The protein below binds the small molecule below.
Small molecule (SMILES): CC(=O)N[C@@H]1[C@@H](O)[C@H](O)[C@@H](CO)O[C@H]1O

Sequence of chain 1.A:
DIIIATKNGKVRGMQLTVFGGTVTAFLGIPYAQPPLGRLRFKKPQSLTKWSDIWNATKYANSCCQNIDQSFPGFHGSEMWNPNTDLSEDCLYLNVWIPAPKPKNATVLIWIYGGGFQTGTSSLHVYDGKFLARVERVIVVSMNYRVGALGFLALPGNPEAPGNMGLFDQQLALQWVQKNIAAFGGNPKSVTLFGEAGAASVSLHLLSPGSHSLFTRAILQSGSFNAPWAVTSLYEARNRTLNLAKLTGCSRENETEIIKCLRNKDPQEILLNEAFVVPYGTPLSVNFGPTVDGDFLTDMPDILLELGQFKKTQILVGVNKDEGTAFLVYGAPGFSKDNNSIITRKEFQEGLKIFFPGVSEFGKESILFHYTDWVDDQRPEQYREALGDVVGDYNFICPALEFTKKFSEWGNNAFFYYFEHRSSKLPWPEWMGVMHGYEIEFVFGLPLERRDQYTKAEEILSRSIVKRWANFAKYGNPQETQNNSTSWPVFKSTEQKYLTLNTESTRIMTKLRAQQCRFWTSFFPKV

Binding-site contacts:
Ligand atom C4 contacts residue ASN57 of chain 1.A at 4.2 Å.
Ligand atom O5 contacts residue ARG14 of chain 1.A at 4.3 Å.
Ligand atom C5 contacts residue ARG14 of chain 1.A at 4.4 Å.
Ligand atom C2 contacts residue ASN57 of chain 1.A at 2.3 Å.
Ligand atom C1 contacts residue ARG14 of chain 1.A at 3.8 Å.
Ligand atom N2 contacts residue ASN57 of chain 1.A at 2.6 Å (h-bond).
Ligand atom C5 contacts residue ASN57 of chain 1.A at 3.7 Å.
Ligand atom C1 contacts residue ASN57 of chain 1.A at 1.4 Å.
Ligand atom C3 contacts residue ASN57 of chain 1.A at 3.6 Å.
Ligand atom C7 contacts residue ASN57 of chain 1.A at 3.2 Å.
Ligand atom O5 contacts residue ASN57 of chain 1.A at 2.4 Å (h-bond).
Ligand atom C8 contacts residue ASN57 of chain 1.A at 3.5 Å.
Ligand atom O7 contacts residue ASN57 of chain 1.A at 4.0 Å.